Sequence of chain 1.G:
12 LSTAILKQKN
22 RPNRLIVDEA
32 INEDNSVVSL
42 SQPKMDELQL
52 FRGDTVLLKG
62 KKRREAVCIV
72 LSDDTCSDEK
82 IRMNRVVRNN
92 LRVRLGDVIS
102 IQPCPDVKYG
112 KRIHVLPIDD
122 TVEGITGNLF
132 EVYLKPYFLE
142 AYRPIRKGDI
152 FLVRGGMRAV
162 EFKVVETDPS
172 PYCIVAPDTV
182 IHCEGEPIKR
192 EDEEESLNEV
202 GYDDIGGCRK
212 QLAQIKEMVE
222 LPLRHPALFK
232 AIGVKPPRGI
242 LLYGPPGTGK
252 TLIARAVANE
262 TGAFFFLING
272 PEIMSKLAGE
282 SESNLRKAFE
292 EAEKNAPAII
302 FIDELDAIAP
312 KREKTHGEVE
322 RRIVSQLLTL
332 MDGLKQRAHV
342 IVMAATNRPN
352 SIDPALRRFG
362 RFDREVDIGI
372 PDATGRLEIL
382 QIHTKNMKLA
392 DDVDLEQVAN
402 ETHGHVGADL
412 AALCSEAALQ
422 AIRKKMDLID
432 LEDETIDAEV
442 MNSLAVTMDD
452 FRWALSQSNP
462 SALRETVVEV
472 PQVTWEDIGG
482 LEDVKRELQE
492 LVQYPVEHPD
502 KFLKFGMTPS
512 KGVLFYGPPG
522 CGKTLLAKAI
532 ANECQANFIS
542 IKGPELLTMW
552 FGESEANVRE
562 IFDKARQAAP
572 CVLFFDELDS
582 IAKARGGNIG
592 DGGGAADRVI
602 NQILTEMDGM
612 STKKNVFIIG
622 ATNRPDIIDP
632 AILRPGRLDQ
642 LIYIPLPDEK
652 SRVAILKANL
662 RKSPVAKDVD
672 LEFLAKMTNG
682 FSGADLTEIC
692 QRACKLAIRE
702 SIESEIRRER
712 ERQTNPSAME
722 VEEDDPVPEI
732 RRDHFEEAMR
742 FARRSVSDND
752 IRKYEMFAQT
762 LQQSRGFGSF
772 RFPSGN

Binding-site contacts:
Ligand atom PG contacts residue GLY521 of chain 1.G at 3.8 Å.
Ligand atom O2B contacts residue CYS522 of chain 1.G at 2.5 Å (h-bond).
Ligand atom N1 contacts residue ILE479 of chain 1.G at 3.5 Å.
Ligand atom N1 contacts residue ILE656 of chain 1.G at 3.4 Å.
Ligand atom O3G contacts residue THR525 of chain 1.G at 3.8 Å.
Ligand atom S1G contacts residue ASN624 of chain 1.G at 3.8 Å.
Ligand atom O2B contacts residue GLY521 of chain 1.G at 3.4 Å.
Ligand atom C2' contacts residue LEU526 of chain 1.G at 3.8 Å (hydrophobic).
Ligand atom N1 contacts residue ASP478 of chain 1.G at 3.3 Å (salt-bridge).
Ligand atom C8 contacts residue GLY684 of chain 1.G at 3.8 Å.
Ligand atom N7 contacts residue CYS522 of chain 1.G at 3.2 Å (h-bond).
Ligand atom O2A contacts residue THR525 of chain 1.G at 3.4 Å (h-bond).
Ligand atom PB contacts residue LYS524 of chain 1.G at 3.4 Å.
Ligand atom C2 contacts residue ASP478 of chain 1.G at 3.2 Å.
Ligand atom O2B contacts residue GLY523 of chain 1.G at 2.4 Å (h-bond).
Ligand atom PB contacts residue CYS522 of chain 1.G at 3.7 Å.
Ligand atom C2 contacts residue LEU526 of chain 1.G at 3.7 Å (hydrophobic).
Ligand atom O3B contacts residue GLY521 of chain 1.G at 3.2 Å (h-bond).
Ligand atom O4' contacts residue GLY684 of chain 1.G at 3.5 Å.
Ligand atom O3A contacts residue GLY523 of chain 1.G at 3.5 Å (h-bond).
Ligand atom C4 contacts residue LEU526 of chain 1.G at 3.5 Å (hydrophobic).
Ligand atom N1 contacts residue GLY480 of chain 1.G at 3.7 Å.
Ligand atom O1A contacts residue THR525 of chain 1.G at 3.3 Å (h-bond).
Ligand atom N7 contacts residue GLY523 of chain 1.G at 3.4 Å (h-bond).
Ligand atom O2A contacts residue LEU526 of chain 1.G at 3.5 Å (h-bond).
Ligand atom N6 contacts residue ILE479 of chain 1.G at 3.5 Å.
Ligand atom PB contacts residue GLY523 of chain 1.G at 3.5 Å.
Ligand atom O2B contacts residue LYS524 of chain 1.G at 3.0 Å (salt-bridge).
Ligand atom O3B contacts residue LYS524 of chain 1.G at 3.2 Å (salt-bridge).
Ligand atom C2 contacts residue ILE656 of chain 1.G at 3.6 Å (hydrophobic).
Ligand atom O1B contacts residue LYS524 of chain 1.G at 2.9 Å (salt-bridge).
Ligand atom O2A contacts residue LYS524 of chain 1.G at 3.6 Å.
Ligand atom O1B contacts residue THR525 of chain 1.G at 3.0 Å (h-bond).
Ligand atom O2A contacts residue GLY523 of chain 1.G at 3.4 Å.
Ligand atom O3A contacts residue CYS522 of chain 1.G at 3.8 Å.
Ligand atom C6 contacts residue ILE656 of chain 1.G at 3.6 Å (hydrophobic).
Ligand atom O2G contacts residue GLY521 of chain 1.G at 3.3 Å.
Ligand atom N3 contacts residue LEU526 of chain 1.G at 3.4 Å.
Ligand atom O3A contacts residue GLY521 of chain 1.G at 3.6 Å.
Ligand atom O4' contacts residue ALA685 of chain 1.G at 3.7 Å.

This small molecule binds to this protein.
Small molecule (SMILES): Nc1ncnc2c1ncn2[C@@H]1O[C@H](COP(=O)(O)OP(=O)(O)OP(O)(O)=S)[C@@H](O)[C@H]1O